Binding-site contacts:
Ligand atom C1 contacts residue SER136 of chain 2.C at 3.5 Å.
Ligand atom C8 contacts residue GLN226 of chain 2.C at 3.3 Å.
Ligand atom C5 contacts residue GLY135 of chain 2.C at 4.0 Å.
Ligand atom C2 contacts residue GLN226 of chain 2.C at 4.1 Å.
Ligand atom C10 contacts residue GLY135 of chain 2.C at 4.3 Å.
Ligand atom O9 contacts residue TYR98 of chain 2.C at 2.5 Å (h-bond).
Ligand atom C11 contacts residue THR155 of chain 2.C at 3.5 Å.
Ligand atom O9 contacts residue GLY228 of chain 2.C at 4.0 Å.
Ligand atom O9 contacts residue HIS183 of chain 2.C at 3.8 Å.
Ligand atom O8 contacts residue TRP153 of chain 2.C at 3.4 Å.
Ligand atom C9 contacts residue GLU190 of chain 2.C at 3.2 Å.
Ligand atom O7 contacts residue LEU194 of chain 2.C at 3.8 Å.
Ligand atom O9 contacts residue GLU190 of chain 2.C at 3.4 Å (salt-bridge).
Ligand atom O9 contacts residue GLN226 of chain 2.C at 3.0 Å (h-bond).
Ligand atom O1A contacts residue SER136 of chain 2.C at 3.5 Å (h-bond).
Ligand atom C1 contacts residue SER137 of chain 2.C at 3.8 Å.
Ligand atom O1B contacts residue GLN226 of chain 2.C at 2.5 Å (h-bond).
Ligand atom C9 contacts residue HIS183 of chain 2.C at 3.9 Å.
Ligand atom O1B contacts residue SER137 of chain 2.C at 4.0 Å.
Ligand atom O1A contacts residue GLN226 of chain 2.C at 3.8 Å.
Ligand atom O1A contacts residue SER137 of chain 2.C at 2.9 Å (h-bond).
Ligand atom C4 contacts residue GLY135 of chain 2.C at 3.8 Å.
Ligand atom O10 contacts residue LEU194 of chain 2.C at 3.5 Å.
Ligand atom O1B contacts residue SER136 of chain 2.C at 2.8 Å (h-bond).
Ligand atom N5 contacts residue GLY135 of chain 2.C at 3.3 Å (h-bond).
Ligand atom O8 contacts residue TYR98 of chain 2.C at 3.0 Å.
Ligand atom C6 contacts residue GLN226 of chain 2.C at 3.6 Å.
Ligand atom C11 contacts residue TRP153 of chain 2.C at 3.7 Å (hydrophobic).
Ligand atom O8 contacts residue GLN226 of chain 2.C at 3.0 Å (h-bond).
Ligand atom C7 contacts residue TRP153 of chain 2.C at 3.8 Å (hydrophobic).
Ligand atom C8 contacts residue TRP153 of chain 2.C at 3.9 Å (hydrophobic).
Ligand atom C8 contacts residue TYR98 of chain 2.C at 3.9 Å (hydrophobic).
Ligand atom O8 contacts residue SER136 of chain 2.C at 4.1 Å.
Ligand atom C9 contacts residue TRP153 of chain 2.C at 4.0 Å (hydrophobic).
Ligand atom C9 contacts residue GLN226 of chain 2.C at 3.7 Å.
Ligand atom O7 contacts residue GLU190 of chain 2.C at 4.3 Å.
Ligand atom C9 contacts residue TYR98 of chain 2.C at 3.4 Å (hydrophobic).
Ligand atom O6 contacts residue GLN226 of chain 2.C at 4.1 Å.
Ligand atom O6 contacts residue GLN226 of chain 2.C at 4.2 Å.
Ligand atom C1 contacts residue GLN226 of chain 2.C at 3.2 Å.

This protein binds this small molecule.
Small molecule (SMILES): CC(=O)N[C@H]1[C@H]([C@H](O)[C@H](O)CO)O[C@@](OC[C@H]2O[C@@H](O)[C@H](O)[C@@H](O)[C@H]2O)(C(=O)O)C[C@@H]1O

Sequence of chain 2.C:
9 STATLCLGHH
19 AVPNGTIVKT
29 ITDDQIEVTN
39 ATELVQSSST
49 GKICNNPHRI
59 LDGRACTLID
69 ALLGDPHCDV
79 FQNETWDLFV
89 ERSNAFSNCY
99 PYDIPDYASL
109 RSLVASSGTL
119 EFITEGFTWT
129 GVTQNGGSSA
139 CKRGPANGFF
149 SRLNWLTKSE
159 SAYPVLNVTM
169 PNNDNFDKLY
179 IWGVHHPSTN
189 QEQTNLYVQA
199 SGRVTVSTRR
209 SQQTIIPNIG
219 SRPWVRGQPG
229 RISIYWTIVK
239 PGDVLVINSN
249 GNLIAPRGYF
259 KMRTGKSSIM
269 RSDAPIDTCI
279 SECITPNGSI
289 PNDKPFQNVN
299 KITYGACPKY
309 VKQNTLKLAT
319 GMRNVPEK